Sequence of chain 1.B:
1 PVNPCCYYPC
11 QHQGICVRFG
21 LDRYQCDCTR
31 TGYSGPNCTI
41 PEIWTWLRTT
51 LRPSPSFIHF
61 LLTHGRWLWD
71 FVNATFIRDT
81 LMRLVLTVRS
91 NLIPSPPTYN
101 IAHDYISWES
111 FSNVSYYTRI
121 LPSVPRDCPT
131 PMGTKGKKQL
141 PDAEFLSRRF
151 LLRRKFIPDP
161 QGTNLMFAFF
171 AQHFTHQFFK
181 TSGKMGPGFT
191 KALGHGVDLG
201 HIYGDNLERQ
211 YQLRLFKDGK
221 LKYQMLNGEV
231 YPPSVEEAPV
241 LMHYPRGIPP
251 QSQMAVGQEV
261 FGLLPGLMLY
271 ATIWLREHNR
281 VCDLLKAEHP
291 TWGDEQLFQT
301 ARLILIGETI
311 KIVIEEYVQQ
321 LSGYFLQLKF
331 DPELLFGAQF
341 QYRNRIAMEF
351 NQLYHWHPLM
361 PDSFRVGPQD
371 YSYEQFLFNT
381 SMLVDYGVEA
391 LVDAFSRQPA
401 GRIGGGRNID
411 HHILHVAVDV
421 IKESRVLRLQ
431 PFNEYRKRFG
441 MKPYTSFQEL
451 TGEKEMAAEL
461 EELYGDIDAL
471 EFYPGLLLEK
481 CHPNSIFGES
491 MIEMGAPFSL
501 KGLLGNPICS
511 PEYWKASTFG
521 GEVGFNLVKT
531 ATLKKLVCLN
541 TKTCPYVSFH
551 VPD

The small molecule below binds the protein below.
Small molecule (SMILES): C[C@H](C(=O)O)c1ccc(-c2ccccc2)cc1

Binding-site contacts:
Ligand atom O1 contacts residue VAL85 of chain 1.B at 3.4 Å.
Ligand atom C8 contacts residue ILE492 of chain 1.B at 4.0 Å (hydrophobic).
Ligand atom C7 contacts residue VAL318 of chain 1.B at 4.0 Å (hydrophobic).
Ligand atom C5 contacts residue TYR324 of chain 1.B at 3.4 Å (hydrophobic).
Ligand atom C2 contacts residue TYR354 of chain 1.B at 3.8 Å (hydrophobic).
Ligand atom C10 contacts residue VAL318 of chain 1.B at 3.5 Å (hydrophobic).
Ligand atom C11 contacts residue SER499 of chain 1.B at 4.0 Å.
Ligand atom C14 contacts residue GLY495 of chain 1.B at 3.5 Å.
Ligand atom C10 contacts residue ALA496 of chain 1.B at 3.7 Å (hydrophobic).
Ligand atom C7 contacts residue LEU328 of chain 1.B at 3.8 Å (hydrophobic).
Ligand atom C13 contacts residue LEU321 of chain 1.B at 3.9 Å (hydrophobic).
Ligand atom C9 contacts residue ALA496 of chain 1.B at 3.9 Å (hydrophobic).
Ligand atom C13 contacts residue SER499 of chain 1.B at 4.1 Å.
Ligand atom O2 contacts residue ARG89 of chain 1.B at 2.9 Å (salt-bridge).
Ligand atom C14 contacts residue MET491 of chain 1.B at 4.0 Å (hydrophobic).
Ligand atom C11 contacts residue VAL318 of chain 1.B at 3.7 Å (hydrophobic).
Ligand atom C15 contacts residue TRP356 of chain 1.B at 3.8 Å (hydrophobic).
Ligand atom O2 contacts residue ILE492 of chain 1.B at 4.0 Å.
Ligand atom C11 contacts residue ALA496 of chain 1.B at 3.5 Å (hydrophobic).
Ligand atom C9 contacts residue VAL318 of chain 1.B at 3.8 Å (hydrophobic).
Ligand atom C15 contacts residue GLY495 of chain 1.B at 3.7 Å.
Ligand atom C12 contacts residue ALA496 of chain 1.B at 3.8 Å (hydrophobic).
Ligand atom C3 contacts residue TRP356 of chain 1.B at 3.9 Å (hydrophobic).
Ligand atom C3 contacts residue LEU321 of chain 1.B at 3.8 Å (hydrophobic).
Ligand atom C14 contacts residue ALA496 of chain 1.B at 3.6 Å (hydrophobic).
Ligand atom O1 contacts residue LEU500 of chain 1.B at 3.6 Å.
Ligand atom C7 contacts residue TYR324 of chain 1.B at 3.8 Å (hydrophobic).
Ligand atom C15 contacts residue MET491 of chain 1.B at 4.0 Å (hydrophobic).
Ligand atom C6 contacts residue ALA496 of chain 1.B at 3.9 Å (hydrophobic).
Ligand atom C3 contacts residue TYR354 of chain 1.B at 3.3 Å (hydrophobic).
Ligand atom O1 contacts residue ALA496 of chain 1.B at 3.6 Å.
Ligand atom O2 contacts residue TYR324 of chain 1.B at 2.6 Å (h-bond).
Ligand atom O1 contacts residue ARG89 of chain 1.B at 2.9 Å (salt-bridge).
Ligand atom C3 contacts residue SER499 of chain 1.B at 3.8 Å.
Ligand atom C4 contacts residue SER499 of chain 1.B at 3.4 Å.
Ligand atom C6 contacts residue TYR324 of chain 1.B at 3.7 Å (hydrophobic).
Ligand atom C2 contacts residue TRP356 of chain 1.B at 3.4 Å (hydrophobic).
Ligand atom C6 contacts residue VAL85 of chain 1.B at 4.1 Å (hydrophobic).
Ligand atom C4 contacts residue LEU321 of chain 1.B at 3.6 Å (hydrophobic).
Ligand atom C6 contacts residue ARG89 of chain 1.B at 3.5 Å.